A small-molecule ligand and the protein it binds are described below.
Small molecule (SMILES): Nc1nc(NC2CC2)c2ncn([C@H]3C=C[C@@H](CO)C3)c2n1

Sequence of chain 1.A:
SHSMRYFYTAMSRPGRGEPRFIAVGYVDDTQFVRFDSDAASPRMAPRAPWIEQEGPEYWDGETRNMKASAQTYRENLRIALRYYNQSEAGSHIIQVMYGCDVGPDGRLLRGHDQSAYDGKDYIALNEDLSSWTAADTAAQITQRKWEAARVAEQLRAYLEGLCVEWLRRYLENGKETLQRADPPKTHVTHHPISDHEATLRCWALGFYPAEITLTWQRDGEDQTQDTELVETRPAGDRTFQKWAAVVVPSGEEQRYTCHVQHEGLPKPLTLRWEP

Binding-site contacts:
Ligand atom N05 contacts residue GLN115 of chain 1.A at 3.7 Å.
Ligand atom C13 contacts residue SER116 of chain 1.A at 3.0 Å.
Ligand atom N contacts residue ILE10 of chain 1.C at 3.6 Å.
Ligand atom C11 contacts residue TRP147 of chain 1.A at 3.7 Å (hydrophobic).
Ligand atom C10 contacts residue SER116 of chain 1.A at 3.7 Å.
Ligand atom N04 contacts residue SER116 of chain 1.A at 2.7 Å (h-bond).
Ligand atom O contacts residue TYR9 of chain 1.A at 3.7 Å.
Ligand atom C11 contacts residue ILE124 of chain 1.A at 3.8 Å (hydrophobic).
Ligand atom C08 contacts residue TYR74 of chain 1.A at 3.6 Å (hydrophobic).
Ligand atom N01 contacts residue TRP147 of chain 1.A at 3.6 Å.
Ligand atom C06 contacts residue LEU5 of chain 1.C at 3.7 Å (hydrophobic).
Ligand atom C contacts residue ILE10 of chain 1.C at 3.6 Å (hydrophobic).
Ligand atom C12 contacts residue ILE10 of chain 1.C at 3.7 Å (hydrophobic).
Ligand atom C09 contacts residue ASP114 of chain 1.A at 3.2 Å.
Ligand atom N05 contacts residue ASP114 of chain 1.A at 3.6 Å.
Ligand atom C contacts residue ILE95 of chain 1.A at 3.9 Å (hydrophobic).
Ligand atom N04 contacts residue TRP147 of chain 1.A at 3.6 Å.
Ligand atom C02 contacts residue VAL97 of chain 1.A at 3.8 Å (hydrophobic).
Ligand atom C08 contacts residue TYR9 of chain 1.A at 3.6 Å (hydrophobic).
Ligand atom C12 contacts residue SER116 of chain 1.A at 3.5 Å.
Ligand atom N05 contacts residue ILE124 of chain 1.A at 3.1 Å (h-bond).
Ligand atom C contacts residue TYR123 of chain 1.A at 3.8 Å (hydrophobic).
Ligand atom N02 contacts residue TYR74 of chain 1.A at 3.7 Å.
Ligand atom C11 contacts residue SER116 of chain 1.A at 3.2 Å.
Ligand atom C10 contacts residue VAL97 of chain 1.A at 3.6 Å (hydrophobic).
Ligand atom N01 contacts residue ASP114 of chain 1.A at 3.0 Å (salt-bridge).
Ligand atom N04 contacts residue ILE124 of chain 1.A at 3.7 Å.
Ligand atom C01 contacts residue VAL97 of chain 1.A at 3.9 Å (hydrophobic).
Ligand atom C11 contacts residue ASP114 of chain 1.A at 3.7 Å.
Ligand atom N05 contacts residue SER116 of chain 1.A at 3.1 Å (h-bond).
Ligand atom C01 contacts residue TRP147 of chain 1.A at 3.6 Å (hydrophobic).
Ligand atom C07 contacts residue THR3 of chain 1.C at 3.8 Å.
Ligand atom C13 contacts residue TYR123 of chain 1.A at 3.5 Å (hydrophobic).
Ligand atom C02 contacts residue TRP147 of chain 1.A at 3.5 Å (hydrophobic).
Ligand atom O contacts residue TYR74 of chain 1.A at 2.6 Å (h-bond).
Ligand atom C04 contacts residue ASP114 of chain 1.A at 3.6 Å.
Ligand atom C01 contacts residue ASP114 of chain 1.A at 3.8 Å.
Ligand atom C03 contacts residue TYR74 of chain 1.A at 3.6 Å (hydrophobic).
Ligand atom C10 contacts residue TRP147 of chain 1.A at 3.6 Å (hydrophobic).
Ligand atom C08 contacts residue TYR99 of chain 1.A at 3.6 Å (hydrophobic).

Sequence of chain 1.C:
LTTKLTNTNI